The small molecule below binds the protein below.
Small molecule (SMILES): Nc1ncnc2c1ncn2[C@@H]1O[C@H](COP(=O)(O)OP(=O)(O)OP(O)(O)=S)[C@@H](O)[C@H]1O

Sequence of chain 1.F:
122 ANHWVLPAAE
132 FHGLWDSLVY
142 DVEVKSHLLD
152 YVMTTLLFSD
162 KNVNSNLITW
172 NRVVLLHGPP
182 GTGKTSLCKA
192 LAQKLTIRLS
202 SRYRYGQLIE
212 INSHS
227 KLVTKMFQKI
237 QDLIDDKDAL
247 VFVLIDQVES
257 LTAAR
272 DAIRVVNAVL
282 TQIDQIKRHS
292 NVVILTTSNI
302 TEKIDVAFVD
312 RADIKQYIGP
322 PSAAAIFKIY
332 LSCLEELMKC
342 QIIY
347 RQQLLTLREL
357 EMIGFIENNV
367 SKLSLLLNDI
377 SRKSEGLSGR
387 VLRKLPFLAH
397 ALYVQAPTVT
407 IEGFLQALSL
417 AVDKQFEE

Binding-site contacts:
Ligand atom PG contacts residue LYS185 of chain 1.E at 3.4 Å.
Ligand atom O3B contacts residue THR183 of chain 1.E at 3.3 Å (h-bond).
Ligand atom O2B contacts residue GLY184 of chain 1.E at 2.2 Å.
Ligand atom O4' contacts residue GLY385 of chain 1.E at 3.0 Å.
Ligand atom O1A contacts residue ARG386 of chain 1.E at 2.2 Å (salt-bridge).
Ligand atom PG contacts residue ARG386 of chain 1.E at 3.4 Å.
Ligand atom S1G contacts residue ARG386 of chain 1.E at 1.6 Å (salt-bridge).
Ligand atom N3 contacts residue LEU139 of chain 1.E at 3.3 Å.
Ligand atom O3G contacts residue GLY182 of chain 1.E at 3.4 Å (h-bond).
Ligand atom C1' contacts residue GLY385 of chain 1.E at 3.4 Å.
Ligand atom O3G contacts residue LYS185 of chain 1.E at 3.3 Å (salt-bridge).
Ligand atom C8 contacts residue GLY385 of chain 1.E at 3.4 Å.
Ligand atom C2 contacts residue LEU139 of chain 1.E at 3.4 Å (hydrophobic).
Ligand atom O2B contacts residue THR186 of chain 1.E at 3.3 Å (h-bond).
Ligand atom O3B contacts residue LYS185 of chain 1.E at 2.2 Å (salt-bridge).
Ligand atom O2G contacts residue ASP252 of chain 1.E at 2.8 Å (salt-bridge).
Ligand atom PB contacts residue GLY184 of chain 1.E at 3.1 Å.
Ligand atom O3A contacts residue GLY184 of chain 1.E at 2.8 Å (h-bond).
Ligand atom PB contacts residue LYS185 of chain 1.E at 2.7 Å.
Ligand atom O3A contacts residue GLY182 of chain 1.E at 3.0 Å.
Ligand atom N1 contacts residue ILE330 of chain 1.E at 3.4 Å.
Ligand atom O3B contacts residue GLY182 of chain 1.E at 3.0 Å.
Ligand atom S1G contacts residue GLY182 of chain 1.E at 3.4 Å.
Ligand atom O1B contacts residue LYS185 of chain 1.E at 3.3 Å (salt-bridge).
Ligand atom O3A contacts residue THR183 of chain 1.E at 3.4 Å (h-bond).
Ligand atom C3' contacts residue SER187 of chain 1.E at 3.4 Å.
Ligand atom C6 contacts residue VAL140 of chain 1.E at 3.5 Å (hydrophobic).
Ligand atom O4' contacts residue ARG386 of chain 1.E at 3.0 Å (salt-bridge).
Ligand atom C5' contacts residue GLY182 of chain 1.E at 3.4 Å.
Ligand atom O2B contacts residue LYS185 of chain 1.E at 1.3 Å (salt-bridge).
Ligand atom O2A contacts residue SER187 of chain 1.E at 3.3 Å (h-bond).
Ligand atom O2B contacts residue THR183 of chain 1.E at 3.0 Å.
Ligand atom N1 contacts residue VAL140 of chain 1.E at 3.2 Å (h-bond).
Ligand atom C8 contacts residue GLY184 of chain 1.E at 3.4 Å.
Ligand atom O1B contacts residue THR186 of chain 1.E at 3.0 Å (h-bond).
Ligand atom N9 contacts residue GLY385 of chain 1.E at 3.4 Å.
Ligand atom O2G contacts residue THR186 of chain 1.E at 3.1 Å (h-bond).
Ligand atom N6 contacts residue VAL140 of chain 1.E at 2.4 Å (h-bond).
Ligand atom N1 contacts residue LEU139 of chain 1.E at 3.2 Å.
Ligand atom C4 contacts residue LEU139 of chain 1.E at 3.3 Å (hydrophobic).

Sequence of chain 1.E:
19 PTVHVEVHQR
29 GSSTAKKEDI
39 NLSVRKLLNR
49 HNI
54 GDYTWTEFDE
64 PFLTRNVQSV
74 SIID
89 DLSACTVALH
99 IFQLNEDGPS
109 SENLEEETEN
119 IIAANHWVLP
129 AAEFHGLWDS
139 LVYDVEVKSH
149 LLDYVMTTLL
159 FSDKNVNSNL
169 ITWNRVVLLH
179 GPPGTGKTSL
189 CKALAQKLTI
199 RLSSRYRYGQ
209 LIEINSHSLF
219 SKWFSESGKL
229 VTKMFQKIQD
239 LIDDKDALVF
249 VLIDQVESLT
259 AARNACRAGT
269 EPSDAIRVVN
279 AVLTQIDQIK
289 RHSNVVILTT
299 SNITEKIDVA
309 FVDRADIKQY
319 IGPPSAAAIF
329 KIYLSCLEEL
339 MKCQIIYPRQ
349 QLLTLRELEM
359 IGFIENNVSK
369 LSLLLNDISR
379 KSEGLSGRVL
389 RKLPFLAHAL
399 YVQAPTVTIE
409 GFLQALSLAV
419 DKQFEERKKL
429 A